This small molecule binds to this protein.
Small molecule (SMILES): CC(=O)N[C@@H]1[C@@H](O)[C@H](O)[C@@H](CO)O[C@H]1O

Sequence of chain 1.D:
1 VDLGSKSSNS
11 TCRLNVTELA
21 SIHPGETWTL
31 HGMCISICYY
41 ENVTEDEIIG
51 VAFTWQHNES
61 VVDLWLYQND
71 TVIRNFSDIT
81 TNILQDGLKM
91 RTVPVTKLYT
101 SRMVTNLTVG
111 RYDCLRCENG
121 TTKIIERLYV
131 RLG

Binding-site contacts:
Ligand atom C8 contacts residue ILE73 of chain 1.D at 3.8 Å (hydrophobic).
Ligand atom N2 contacts residue VAL72 of chain 1.D at 4.5 Å.
Ligand atom C4 contacts residue ASN75 of chain 1.D at 4.2 Å.
Ligand atom C8 contacts residue ASN75 of chain 1.D at 4.4 Å.
Ligand atom O6 contacts residue ILE79 of chain 1.D at 3.6 Å.
Ligand atom C8 contacts residue ARG74 of chain 1.D at 4.1 Å.
Ligand atom C2 contacts residue ASN75 of chain 1.D at 2.4 Å.
Ligand atom C5 contacts residue ASN75 of chain 1.D at 3.6 Å.
Ligand atom C3 contacts residue ASN75 of chain 1.D at 3.8 Å.
Ligand atom O7 contacts residue ASN75 of chain 1.D at 3.2 Å (h-bond).
Ligand atom N2 contacts residue ASN75 of chain 1.D at 2.9 Å (h-bond).
Ligand atom C1 contacts residue ASN75 of chain 1.D at 1.4 Å.
Ligand atom O5 contacts residue ASN75 of chain 1.D at 2.3 Å (h-bond).
Ligand atom C6 contacts residue ILE79 of chain 1.D at 4.0 Å (hydrophobic).
Ligand atom C7 contacts residue ASN75 of chain 1.D at 3.2 Å.
Ligand atom O5 contacts residue ILE79 of chain 1.D at 4.1 Å.
Ligand atom C8 contacts residue VAL72 of chain 1.D at 3.5 Å (hydrophobic).